The small molecule below binds the protein below.
Small molecule (SMILES): Cc1cn([C@H]2C[C@H](O[P](=O)(O)OC[C@H]3O[C@@H](n4ccc(N)nc4=O)C[C@@H]3O[P](=O)(O)OC[C@H]3O[C@@H](n4cnc5c(=O)nc(N)[nH]c54)C[C@@H]3O[P](=O)(O)OC[C@H]3O[C@@H](n4cnc5c(=O)nc(N)[nH]c54)C[C@@H]3O)[C@@H](CO[P](=O)(O)O[C@H]3C[C@H](n4cnc5c(=O)nc(N)[nH]c54)O[C@@H]3COP(=O)(O)O)O2)c(=O)[nH]c1=O

Binding-site contacts:
Ligand atom C1' contacts residue ALA38 of chain 1.D at 3.6 Å (hydrophobic).
Ligand atom OP2 contacts residue THR67 of chain 1.D at 3.6 Å.
Ligand atom P contacts residue LYS35 of chain 1.D at 3.5 Å.
Ligand atom O3' contacts residue ILE69 of chain 1.D at 3.4 Å.
Ligand atom O5' contacts residue LYS35 of chain 1.D at 3.8 Å.
Ligand atom OP1 contacts residue LEU62 of chain 1.D at 3.4 Å (h-bond).
Ligand atom OP3 contacts residue LYS35 of chain 1.D at 2.5 Å (salt-bridge).
Ligand atom P contacts residue NA1 of chain 1.H at 3.4 Å.
Ligand atom C5' contacts residue GLY64 of chain 1.D at 3.7 Å.
Ligand atom OP1 contacts residue LYS68 of chain 1.D at 2.3 Å (salt-bridge).
Ligand atom OP1 contacts residue LYS68 of chain 1.D at 3.6 Å.
Ligand atom OP2 contacts residue TYR39 of chain 1.D at 3.7 Å.
Ligand atom N1 contacts residue HIS34 of chain 1.D at 3.5 Å.
Ligand atom OP1 contacts residue GLY66 of chain 1.D at 2.8 Å.
Ligand atom P contacts residue GLY64 of chain 1.D at 3.5 Å.
Ligand atom OP1 contacts residue PRO63 of chain 1.D at 3.3 Å.
Ligand atom C5' contacts residue GLY66 of chain 1.D at 3.0 Å.
Ligand atom P contacts residue GLY66 of chain 1.D at 3.6 Å.
Ligand atom C6 contacts residue HIS34 of chain 1.D at 3.7 Å.
Ligand atom OP1 contacts residue LYS35 of chain 1.D at 3.7 Å.
Ligand atom OP1 contacts residue VAL65 of chain 1.D at 3.2 Å (h-bond).
Ligand atom OP1 contacts residue GLY64 of chain 1.D at 2.6 Å (h-bond).
Ligand atom OP2 contacts residue LYS68 of chain 1.D at 3.0 Å.
Ligand atom OP2 contacts residue LYS68 of chain 1.D at 3.1 Å (salt-bridge).
Ligand atom OP1 contacts residue ILE69 of chain 1.D at 3.0 Å.
Ligand atom OP2 contacts residue NA1 of chain 1.H at 3.5 Å (h-bond).
Ligand atom O3' contacts residue VAL65 of chain 1.D at 3.6 Å.
Ligand atom O4' contacts residue LYS41 of chain 1.D at 3.6 Å.
Ligand atom C5' contacts residue TYR39 of chain 1.D at 3.3 Å (hydrophobic).
Ligand atom OP2 contacts residue VAL65 of chain 1.D at 3.6 Å.
Ligand atom P contacts residue VAL65 of chain 1.D at 3.6 Å.
Ligand atom C4' contacts residue LYS41 of chain 1.D at 3.5 Å.
Ligand atom N3 contacts residue ALA38 of chain 1.D at 3.7 Å.
Ligand atom OP1 contacts residue NA1 of chain 1.H at 2.4 Å (h-bond).
Ligand atom O5' contacts residue GLY66 of chain 1.D at 3.8 Å.
Ligand atom C4' contacts residue GLY64 of chain 1.D at 3.2 Å.
Ligand atom P contacts residue LYS68 of chain 1.D at 3.2 Å.
Ligand atom O3' contacts residue GLY64 of chain 1.D at 3.3 Å (h-bond).
Ligand atom O4' contacts residue ALA38 of chain 1.D at 3.1 Å.
Ligand atom OP1 contacts residue THR67 of chain 1.D at 3.6 Å (h-bond).

Sequence of chain 1.D:
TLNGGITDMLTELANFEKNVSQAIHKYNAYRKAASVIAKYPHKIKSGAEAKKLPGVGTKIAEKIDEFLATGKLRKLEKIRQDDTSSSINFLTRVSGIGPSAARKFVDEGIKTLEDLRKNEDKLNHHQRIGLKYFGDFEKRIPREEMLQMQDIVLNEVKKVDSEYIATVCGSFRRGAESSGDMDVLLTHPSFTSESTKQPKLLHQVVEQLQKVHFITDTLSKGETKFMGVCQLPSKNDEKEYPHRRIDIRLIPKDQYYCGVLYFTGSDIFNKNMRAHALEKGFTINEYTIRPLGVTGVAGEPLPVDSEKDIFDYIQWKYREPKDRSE